Sequence of chain 2.B:
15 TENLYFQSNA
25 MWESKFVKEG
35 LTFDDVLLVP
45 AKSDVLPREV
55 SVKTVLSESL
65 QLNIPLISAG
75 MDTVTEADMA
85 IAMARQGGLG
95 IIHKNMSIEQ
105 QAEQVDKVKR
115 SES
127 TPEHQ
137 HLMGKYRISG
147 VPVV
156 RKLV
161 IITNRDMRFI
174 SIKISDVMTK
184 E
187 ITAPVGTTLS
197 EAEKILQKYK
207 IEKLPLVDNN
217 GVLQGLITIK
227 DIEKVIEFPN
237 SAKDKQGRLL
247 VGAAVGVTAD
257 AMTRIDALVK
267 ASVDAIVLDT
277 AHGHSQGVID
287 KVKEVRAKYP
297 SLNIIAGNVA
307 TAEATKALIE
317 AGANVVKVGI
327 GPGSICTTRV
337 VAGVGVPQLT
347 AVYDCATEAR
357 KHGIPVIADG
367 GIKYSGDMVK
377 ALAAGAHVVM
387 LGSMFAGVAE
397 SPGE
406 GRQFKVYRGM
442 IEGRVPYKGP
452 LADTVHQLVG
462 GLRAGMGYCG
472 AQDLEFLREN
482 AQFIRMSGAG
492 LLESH

Sequence of chain 4.B:
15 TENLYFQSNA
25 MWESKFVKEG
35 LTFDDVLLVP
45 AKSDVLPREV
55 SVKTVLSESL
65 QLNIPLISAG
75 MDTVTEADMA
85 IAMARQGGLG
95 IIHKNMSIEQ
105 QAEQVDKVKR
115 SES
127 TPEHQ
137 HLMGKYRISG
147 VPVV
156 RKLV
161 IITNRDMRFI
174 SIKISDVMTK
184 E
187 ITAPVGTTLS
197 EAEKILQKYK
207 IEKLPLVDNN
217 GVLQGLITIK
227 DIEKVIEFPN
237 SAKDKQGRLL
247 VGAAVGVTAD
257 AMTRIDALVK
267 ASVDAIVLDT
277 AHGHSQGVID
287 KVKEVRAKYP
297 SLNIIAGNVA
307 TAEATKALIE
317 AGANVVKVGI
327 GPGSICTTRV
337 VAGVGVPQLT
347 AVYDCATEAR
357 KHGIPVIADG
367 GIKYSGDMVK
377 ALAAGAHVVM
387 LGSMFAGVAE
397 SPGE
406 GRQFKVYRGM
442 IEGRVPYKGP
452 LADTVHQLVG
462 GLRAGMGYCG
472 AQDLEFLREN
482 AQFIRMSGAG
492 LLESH

The protein below binds the small molecule below.
Small molecule (SMILES): O=c1[nH]c(=O)c2[nH+]cn([C@@H]3O[C@H](COP(=O)(O)O)[C@@H](O)[C@H]3O)c2[nH]1

Binding-site contacts:
Ligand atom C5' contacts residue TYR412 of chain 4.B at 3.6 Å (hydrophobic).
Ligand atom C3' contacts residue MET75 of chain 4.B at 3.7 Å (hydrophobic).
Ligand atom O2P contacts residue GLY329 of chain 4.B at 3.5 Å.
Ligand atom O5' contacts residue GLY366 of chain 4.B at 3.5 Å.
Ligand atom N7 contacts residue GLY414 of chain 4.B at 3.5 Å.
Ligand atom O5' contacts residue GLY388 of chain 4.B at 4.0 Å.
Ligand atom O3' contacts residue ALA73 of chain 4.B at 3.2 Å.
Ligand atom O3' contacts residue ASP365 of chain 4.B at 3.1 Å (salt-bridge).
Ligand atom O3P contacts residue TYR412 of chain 4.B at 2.7 Å (h-bond).
Ligand atom C8 contacts residue MET75 of chain 4.B at 3.5 Å (hydrophobic).
Ligand atom O2P contacts residue GLY366 of chain 4.B at 4.1 Å.
Ligand atom C6 contacts residue MET415 of chain 4.B at 3.7 Å (hydrophobic).
Ligand atom O3P contacts residue GLY388 of chain 4.B at 4.1 Å.
Ligand atom O1P contacts residue GLY388 of chain 4.B at 3.1 Å (h-bond).
Ligand atom O1P contacts residue LEU387 of chain 4.B at 4.0 Å.
Ligand atom C5' contacts residue GLY388 of chain 4.B at 4.0 Å.
Ligand atom O4' contacts residue GLY329 of chain 4.B at 4.0 Å.
Ligand atom C3' contacts residue ASP365 of chain 4.B at 3.7 Å.
Ligand atom O6 contacts residue GLY414 of chain 4.B at 3.5 Å.
Ligand atom P contacts residue TYR412 of chain 4.B at 4.0 Å.
Ligand atom O2' contacts residue ASP365 of chain 4.B at 2.5 Å (salt-bridge).
Ligand atom C2 contacts residue CYS332 of chain 4.B at 3.7 Å (hydrophobic).
Ligand atom O3P contacts residue SER389 of chain 4.B at 3.3 Å (h-bond).
Ligand atom O3' contacts residue MET386 of chain 4.B at 4.0 Å.
Ligand atom N7 contacts residue MET75 of chain 4.B at 3.8 Å.
Ligand atom O3' contacts residue MET75 of chain 4.B at 4.1 Å.
Ligand atom N3 contacts residue CYS332 of chain 4.B at 3.6 Å (h-bond).
Ligand atom O2 contacts residue THR334 of chain 4.B at 3.7 Å.
Ligand atom O6 contacts residue MET415 of chain 4.B at 3.0 Å (h-bond).
Ligand atom O1P contacts residue SER389 of chain 4.B at 3.3 Å (h-bond).
Ligand atom N7 contacts residue MET415 of chain 4.B at 3.2 Å (h-bond).
Ligand atom O2P contacts residue SER330 of chain 4.B at 3.1 Å (h-bond).
Ligand atom O2P contacts residue GLY367 of chain 4.B at 3.2 Å (h-bond).
Ligand atom C5 contacts residue MET415 of chain 4.B at 3.7 Å (hydrophobic).
Ligand atom O3P contacts residue SER330 of chain 4.B at 3.2 Å (h-bond).
Ligand atom P contacts residue SER389 of chain 4.B at 4.0 Å.
Ligand atom C4' contacts residue ASP365 of chain 4.B at 3.5 Å.
Ligand atom C2' contacts residue ASP365 of chain 4.B at 3.9 Å.
Ligand atom O2 contacts residue CYS332 of chain 4.B at 3.8 Å.
Ligand atom P contacts residue GLY388 of chain 4.B at 4.0 Å.